The small molecule below binds the protein below.
Small molecule (SMILES): C[C@@H]1O[C@@H](CC(=O)O)[C@@H](O)[C@H](O)[C@@H]1O

Sequence of chain 1.C:
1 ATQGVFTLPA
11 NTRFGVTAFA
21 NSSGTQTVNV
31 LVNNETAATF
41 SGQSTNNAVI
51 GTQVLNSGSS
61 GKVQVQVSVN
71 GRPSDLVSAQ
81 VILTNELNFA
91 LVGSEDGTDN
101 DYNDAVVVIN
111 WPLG

Binding-site contacts:
Ligand atom C3 contacts residue ASP104 of chain 1.C at 3.7 Å.
Ligand atom O4 contacts residue GLU95 of chain 1.C at 3.4 Å (salt-bridge).
Ligand atom O2 contacts residue ASP104 of chain 1.C at 3.7 Å.
Ligand atom O4 contacts residue ASP99 of chain 1.C at 3.7 Å.
Ligand atom O7A contacts residue DTY2 of chain 1.D at 3.1 Å (h-bond).
Ligand atom O7A contacts residue DLY1 of chain 1.D at 2.2 Å (h-bond).
Ligand atom C4 contacts residue ASP104 of chain 1.C at 3.2 Å.
Ligand atom C5 contacts residue ASP96 of chain 1.C at 3.8 Å.
Ligand atom O2 contacts residue ASN21 of chain 1.C at 3.0 Å (h-bond).
Ligand atom C6 contacts residue DLY1 of chain 1.D at 2.4 Å.
Ligand atom O4 contacts residue ASP96 of chain 1.C at 2.6 Å (salt-bridge).
Ligand atom O2 contacts residue CA1 of chain 1.O at 2.4 Å.
Ligand atom O5 contacts residue SER23 of chain 1.C at 3.0 Å (h-bond).
Ligand atom C5 contacts residue DLY1 of chain 1.D at 3.4 Å.
Ligand atom C1M contacts residue SER23 of chain 1.C at 3.5 Å.
Ligand atom C5 contacts residue SER22 of chain 1.C at 3.6 Å.
Ligand atom O5 contacts residue SER22 of chain 1.C at 3.4 Å (h-bond).
Ligand atom C3 contacts residue CA1 of chain 1.O at 3.4 Å.
Ligand atom C3 contacts residue CA1 of chain 1.N at 3.4 Å.
Ligand atom C1M contacts residue DLY3 of chain 1.D at 3.7 Å.
Ligand atom O4 contacts residue CA1 of chain 1.N at 2.6 Å.
Ligand atom C3 contacts residue ASP99 of chain 1.C at 3.2 Å.
Ligand atom O7A contacts residue DLY3 of chain 1.D at 3.0 Å (h-bond).
Ligand atom O3 contacts residue CA1 of chain 1.O at 2.4 Å.
Ligand atom O3 contacts residue ASP99 of chain 1.C at 2.7 Å (salt-bridge).
Ligand atom C6 contacts residue DTY2 of chain 1.D at 3.8 Å.
Ligand atom C4 contacts residue ASP96 of chain 1.C at 3.4 Å.
Ligand atom C7 contacts residue DLY1 of chain 1.D at 1.3 Å.
Ligand atom O7A contacts residue SER23 of chain 1.C at 2.8 Å (h-bond).
Ligand atom O3 contacts residue CA1 of chain 1.N at 2.5 Å.
Ligand atom O3 contacts residue ASP101 of chain 1.C at 2.9 Å (salt-bridge).
Ligand atom C4 contacts residue SER22 of chain 1.C at 3.6 Å.
Ligand atom C7 contacts residue SER23 of chain 1.C at 3.2 Å.
Ligand atom O4 contacts residue ASP104 of chain 1.C at 3.3 Å (salt-bridge).
Ligand atom O2 contacts residue SER22 of chain 1.C at 3.4 Å.
Ligand atom C4 contacts residue CA1 of chain 1.N at 3.3 Å.
Ligand atom C7 contacts residue DTY2 of chain 1.D at 3.0 Å.
Ligand atom C1 contacts residue SER23 of chain 1.C at 3.8 Å.
Ligand atom O3 contacts residue ASP104 of chain 1.C at 2.9 Å (salt-bridge).
Ligand atom C2 contacts residue CA1 of chain 1.O at 3.4 Å.